The small molecule below binds the protein below.
Small molecule (SMILES): CC(=O)N[C@@H]1[C@@H](O)[C@H](O)[C@@H](CO)O[C@H]1O

Sequence of chain 1.A:
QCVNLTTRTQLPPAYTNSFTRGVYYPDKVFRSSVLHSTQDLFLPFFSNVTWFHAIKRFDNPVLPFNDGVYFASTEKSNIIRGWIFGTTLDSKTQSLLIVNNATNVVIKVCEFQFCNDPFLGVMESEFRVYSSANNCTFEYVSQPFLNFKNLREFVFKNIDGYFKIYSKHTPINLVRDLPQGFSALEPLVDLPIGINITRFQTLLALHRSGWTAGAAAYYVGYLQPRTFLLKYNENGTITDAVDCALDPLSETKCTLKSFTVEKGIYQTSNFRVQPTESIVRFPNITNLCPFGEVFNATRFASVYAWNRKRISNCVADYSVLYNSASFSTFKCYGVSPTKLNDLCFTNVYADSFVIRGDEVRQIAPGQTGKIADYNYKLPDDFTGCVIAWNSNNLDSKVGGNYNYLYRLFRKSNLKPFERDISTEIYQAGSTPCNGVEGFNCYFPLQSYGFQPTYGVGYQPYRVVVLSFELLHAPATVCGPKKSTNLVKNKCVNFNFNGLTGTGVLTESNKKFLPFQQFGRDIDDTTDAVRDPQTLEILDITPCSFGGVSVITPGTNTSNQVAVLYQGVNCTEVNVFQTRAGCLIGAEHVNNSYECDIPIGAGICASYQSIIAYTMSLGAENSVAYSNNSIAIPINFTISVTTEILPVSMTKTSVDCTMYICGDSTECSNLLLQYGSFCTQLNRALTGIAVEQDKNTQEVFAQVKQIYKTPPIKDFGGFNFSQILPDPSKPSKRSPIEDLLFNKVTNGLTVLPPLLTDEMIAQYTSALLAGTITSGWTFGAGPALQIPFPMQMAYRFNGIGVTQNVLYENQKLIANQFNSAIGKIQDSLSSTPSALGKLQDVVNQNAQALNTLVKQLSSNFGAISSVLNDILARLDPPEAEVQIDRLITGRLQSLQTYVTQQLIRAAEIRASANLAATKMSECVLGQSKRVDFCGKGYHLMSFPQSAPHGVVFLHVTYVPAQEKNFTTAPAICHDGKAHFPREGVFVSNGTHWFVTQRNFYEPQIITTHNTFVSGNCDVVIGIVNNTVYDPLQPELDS

Binding-site contacts:
Ligand atom C1 contacts residue ASN125 of chain 1.A at 3.7 Å.
Ligand atom C1 contacts residue THR124 of chain 1.A at 3.5 Å.
Ligand atom C4 contacts residue ASN122 of chain 1.A at 4.2 Å.
Ligand atom C6 contacts residue VAL127 of chain 1.A at 3.7 Å (hydrophobic).
Ligand atom C8 contacts residue ASN122 of chain 1.A at 4.4 Å.
Ligand atom C5 contacts residue VAL127 of chain 1.A at 4.1 Å (hydrophobic).
Ligand atom C2 contacts residue ASN125 of chain 1.A at 4.5 Å.
Ligand atom C7 contacts residue THR124 of chain 1.A at 4.2 Å.
Ligand atom O5 contacts residue VAL127 of chain 1.A at 4.2 Å.
Ligand atom C3 contacts residue ASN125 of chain 1.A at 4.4 Å.
Ligand atom C5 contacts residue ASN125 of chain 1.A at 4.0 Å.
Ligand atom C3 contacts residue THR124 of chain 1.A at 3.9 Å.
Ligand atom O6 contacts residue VAL127 of chain 1.A at 4.4 Å.
Ligand atom O5 contacts residue ASN125 of chain 1.A at 4.2 Å.
Ligand atom O7 contacts residue ASN122 of chain 1.A at 3.3 Å (h-bond).
Ligand atom C8 contacts residue ALA123 of chain 1.A at 4.0 Å (hydrophobic).
Ligand atom N2 contacts residue ASN122 of chain 1.A at 2.8 Å (h-bond).
Ligand atom C2 contacts residue THR124 of chain 1.A at 3.7 Å.
Ligand atom C2 contacts residue ASN122 of chain 1.A at 2.4 Å.
Ligand atom O5 contacts residue ASN122 of chain 1.A at 2.4 Å (h-bond).
Ligand atom C1 contacts residue ASN122 of chain 1.A at 1.4 Å.
Ligand atom C5 contacts residue ASN122 of chain 1.A at 3.7 Å.
Ligand atom C8 contacts residue THR124 of chain 1.A at 3.8 Å.
Ligand atom C3 contacts residue ASN122 of chain 1.A at 3.8 Å.
Ligand atom C7 contacts residue ASN122 of chain 1.A at 3.2 Å.
Ligand atom N2 contacts residue THR124 of chain 1.A at 3.2 Å (h-bond).